The small molecule below binds the protein below.
Small molecule (SMILES): CNC(=O)[C@H](Cc1ccc(NS(=O)(=O)O)cc1)NC(=O)[C@H](Cc1ccc(O)cc1)NC(=O)OC(C)(C)C

Sequence of chain 1.A:
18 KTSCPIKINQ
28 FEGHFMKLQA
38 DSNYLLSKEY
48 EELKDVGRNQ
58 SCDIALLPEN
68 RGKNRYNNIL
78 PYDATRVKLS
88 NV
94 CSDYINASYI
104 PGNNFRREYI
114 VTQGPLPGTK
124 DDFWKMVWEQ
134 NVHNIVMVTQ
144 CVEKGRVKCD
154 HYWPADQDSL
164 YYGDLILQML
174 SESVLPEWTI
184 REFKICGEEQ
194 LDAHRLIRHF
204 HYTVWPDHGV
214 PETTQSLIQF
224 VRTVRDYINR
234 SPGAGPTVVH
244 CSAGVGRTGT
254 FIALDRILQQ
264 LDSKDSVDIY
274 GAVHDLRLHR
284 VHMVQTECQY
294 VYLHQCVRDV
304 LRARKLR

Binding-site contacts:
Ligand atom C55 contacts residue ARG55 of chain 1.A at 3.3 Å.
Ligand atom C6 contacts residue ALA246 of chain 1.A at 3.7 Å (hydrophobic).
Ligand atom C41 contacts residue HIS211 of chain 1.A at 3.3 Å.
Ligand atom O17 contacts residue GLY249 of chain 1.A at 3.0 Å (h-bond).
Ligand atom C66 contacts residue TYR73 of chain 1.A at 3.7 Å (hydrophobic).
Ligand atom S14 contacts residue CYS244 of chain 1.A at 3.6 Å (h-bond).
Ligand atom O15 contacts residue ARG250 of chain 1.A at 3.1 Å (salt-bridge).
Ligand atom O50 contacts residue GLN288 of chain 1.A at 2.8 Å (h-bond).
Ligand atom O17 contacts residue CYS244 of chain 1.A at 3.4 Å (h-bond).
Ligand atom O15 contacts residue ALA246 of chain 1.A at 3.0 Å (h-bond).
Ligand atom C23 contacts residue ARG149 of chain 1.A at 3.3 Å.
Ligand atom O47 contacts residue HIS211 of chain 1.A at 3.5 Å (h-bond).
Ligand atom C49 contacts residue GLN288 of chain 1.A at 3.7 Å.
Ligand atom O16 contacts residue GLY249 of chain 1.A at 3.6 Å (h-bond).
Ligand atom C38 contacts residue HIS211 of chain 1.A at 3.5 Å.
Ligand atom O17 contacts residue ALA246 of chain 1.A at 3.5 Å.
Ligand atom C55 contacts residue HIS285 of chain 1.A at 3.6 Å.
Ligand atom C3 contacts residue ALA246 of chain 1.A at 3.7 Å (hydrophobic).
Ligand atom C7 contacts residue ALA246 of chain 1.A at 3.6 Å (hydrophobic).
Ligand atom O16 contacts residue CYS244 of chain 1.A at 3.6 Å (h-bond).
Ligand atom N9 contacts residue ASP210 of chain 1.A at 2.9 Å (salt-bridge).
Ligand atom C54 contacts residue HIS285 of chain 1.A at 3.5 Å.
Ligand atom S14 contacts residue ASP210 of chain 1.A at 3.6 Å.
Ligand atom C2 contacts residue ALA246 of chain 1.A at 3.6 Å (hydrophobic).
Ligand atom C6 contacts residue ASP210 of chain 1.A at 3.6 Å.
Ligand atom C54 contacts residue GLN288 of chain 1.A at 3.8 Å.
Ligand atom C5 contacts residue ASP210 of chain 1.A at 3.8 Å.
Ligand atom C3 contacts residue TYR73 of chain 1.A at 3.5 Å (hydrophobic).
Ligand atom C4 contacts residue ALA246 of chain 1.A at 3.5 Å (hydrophobic).
Ligand atom O16 contacts residue ARG250 of chain 1.A at 2.9 Å (salt-bridge).
Ligand atom O15 contacts residue SER245 of chain 1.A at 2.9 Å (h-bond).
Ligand atom O30 contacts residue ASN75 of chain 1.A at 3.1 Å (h-bond).
Ligand atom C2 contacts residue GLN288 of chain 1.A at 3.2 Å.
Ligand atom O16 contacts residue ASP210 of chain 1.A at 3.4 Å (salt-bridge).
Ligand atom N22 contacts residue TYR73 of chain 1.A at 3.6 Å.
Ligand atom O17 contacts residue VAL248 of chain 1.A at 3.1 Å (h-bond).
Ligand atom C53 contacts residue ILE76 of chain 1.A at 3.5 Å (hydrophobic).
Ligand atom C23 contacts residue TYR73 of chain 1.A at 3.7 Å (hydrophobic).
Ligand atom O15 contacts residue CYS244 of chain 1.A at 3.5 Å (h-bond).
Ligand atom C5 contacts residue ALA246 of chain 1.A at 3.7 Å (hydrophobic).